A small-molecule ligand and the protein it binds are described below.
Small molecule (SMILES): CC(=O)N[C@H]1[C@H](O[C@H]2[C@H](O)[C@@H](NC(C)=O)CO[C@@H]2CO)O[C@H](CO)[C@@H](O[C@@H]2O[C@H](CO[C@H]3O[C@H](CO)[C@@H](O)[C@H](O)[C@@H]3O)[C@@H](O)[C@H](O[C@H]3O[C@H](CO)[C@@H](O)[C@H](O)[C@@H]3O)[C@@H]2O)[C@@H]1O

Binding-site contacts:
Ligand atom O6 contacts residue TYR15 of chain 1.E at 2.9 Å (h-bond).
Ligand atom O5 contacts residue LEU35 of chain 1.E at 4.2 Å.
Ligand atom O7 contacts residue LEU35 of chain 1.E at 3.0 Å.
Ligand atom C5 contacts residue ASN70 of chain 1.E at 3.8 Å.
Ligand atom O6 contacts residue GLN68 of chain 1.E at 2.2 Å (h-bond).
Ligand atom C4 contacts residue GLN170 of chain 1.E at 4.1 Å.
Ligand atom C5 contacts residue THR72 of chain 1.E at 4.3 Å.
Ligand atom O6 contacts residue MAN4 of chain 1.R at 3.4 Å (h-bond).
Ligand atom O5 contacts residue THR72 of chain 1.E at 4.3 Å.
Ligand atom C2 contacts residue VAL37 of chain 1.E at 3.8 Å (hydrophobic).
Ligand atom C2 contacts residue ASN70 of chain 1.E at 3.8 Å.
Ligand atom C1 contacts residue THR72 of chain 1.E at 3.9 Å.
Ligand atom N2 contacts residue ASN70 of chain 1.E at 4.0 Å.
Ligand atom O5 contacts residue VAL37 of chain 1.E at 4.1 Å.
Ligand atom C6 contacts residue MAN4 of chain 1.R at 4.3 Å.
Ligand atom O2 contacts residue GLN170 of chain 1.E at 4.0 Å.
Ligand atom C2 contacts residue GLN170 of chain 1.E at 4.0 Å.
Ligand atom O6 contacts residue LEU35 of chain 1.E at 4.2 Å.
Ligand atom C1 contacts residue ASN70 of chain 1.E at 2.4 Å.
Ligand atom C6 contacts residue GLN68 of chain 1.E at 3.3 Å.
Ligand atom O7 contacts residue THR74 of chain 1.E at 3.5 Å.
Ligand atom O3 contacts residue LEU35 of chain 1.E at 3.4 Å.
Ligand atom C7 contacts residue THR74 of chain 1.E at 4.2 Å.
Ligand atom O5 contacts residue ASN70 of chain 1.E at 2.7 Å (h-bond).
Ligand atom O6 contacts residue ASN70 of chain 1.E at 4.2 Å.
Ligand atom C3 contacts residue TYR15 of chain 1.E at 4.2 Å (hydrophobic).
Ligand atom C5 contacts residue LEU35 of chain 1.E at 4.2 Å (hydrophobic).
Ligand atom C1 contacts residue VAL37 of chain 1.E at 4.1 Å (hydrophobic).
Ligand atom O2 contacts residue GLN170 of chain 1.E at 3.8 Å.
Ligand atom O4 contacts residue SER17 of chain 1.E at 4.0 Å.
Ligand atom O4 contacts residue VAL37 of chain 1.E at 3.8 Å.
Ligand atom O5 contacts residue GLN68 of chain 1.E at 4.2 Å.
Ligand atom C6 contacts residue TYR15 of chain 1.E at 4.0 Å (hydrophobic).
Ligand atom O3 contacts residue GLN170 of chain 1.E at 4.0 Å.
Ligand atom C5 contacts residue GLN68 of chain 1.E at 3.9 Å.
Ligand atom O4 contacts residue THR74 of chain 1.E at 4.3 Å.
Ligand atom C3 contacts residue GLN170 of chain 1.E at 4.2 Å.
Ligand atom C7 contacts residue LEU35 of chain 1.E at 4.3 Å (hydrophobic).
Ligand atom O3 contacts residue GLN170 of chain 1.E at 3.3 Å (h-bond).
Ligand atom C5 contacts residue TYR15 of chain 1.E at 4.2 Å (hydrophobic).

Sequence of chain 1.E:
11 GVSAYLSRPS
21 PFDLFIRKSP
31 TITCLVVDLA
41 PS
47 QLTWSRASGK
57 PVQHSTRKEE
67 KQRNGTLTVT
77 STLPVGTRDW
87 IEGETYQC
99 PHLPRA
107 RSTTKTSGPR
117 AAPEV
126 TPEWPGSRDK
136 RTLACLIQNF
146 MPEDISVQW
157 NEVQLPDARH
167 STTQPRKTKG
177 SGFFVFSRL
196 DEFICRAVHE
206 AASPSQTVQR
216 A